Sequence of chain 1.A:
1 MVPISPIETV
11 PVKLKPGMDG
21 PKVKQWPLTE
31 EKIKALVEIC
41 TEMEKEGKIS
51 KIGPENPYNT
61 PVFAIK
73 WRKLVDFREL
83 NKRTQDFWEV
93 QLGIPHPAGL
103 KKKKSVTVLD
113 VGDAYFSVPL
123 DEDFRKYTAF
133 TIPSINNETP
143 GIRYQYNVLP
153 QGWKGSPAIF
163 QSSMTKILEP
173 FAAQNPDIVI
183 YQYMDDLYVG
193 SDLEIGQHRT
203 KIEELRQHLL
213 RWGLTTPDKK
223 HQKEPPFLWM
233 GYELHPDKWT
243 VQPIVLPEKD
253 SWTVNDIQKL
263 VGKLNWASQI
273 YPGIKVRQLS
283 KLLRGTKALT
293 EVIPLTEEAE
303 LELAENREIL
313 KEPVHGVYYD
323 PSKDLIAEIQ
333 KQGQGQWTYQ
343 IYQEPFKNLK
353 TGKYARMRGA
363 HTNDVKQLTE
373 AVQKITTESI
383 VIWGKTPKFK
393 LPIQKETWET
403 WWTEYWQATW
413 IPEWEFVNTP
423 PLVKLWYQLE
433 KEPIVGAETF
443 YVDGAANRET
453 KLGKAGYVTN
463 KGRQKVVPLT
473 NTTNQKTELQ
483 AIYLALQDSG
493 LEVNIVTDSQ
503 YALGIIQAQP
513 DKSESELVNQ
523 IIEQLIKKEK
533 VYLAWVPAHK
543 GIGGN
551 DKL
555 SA

Sequence of chain 1.B:
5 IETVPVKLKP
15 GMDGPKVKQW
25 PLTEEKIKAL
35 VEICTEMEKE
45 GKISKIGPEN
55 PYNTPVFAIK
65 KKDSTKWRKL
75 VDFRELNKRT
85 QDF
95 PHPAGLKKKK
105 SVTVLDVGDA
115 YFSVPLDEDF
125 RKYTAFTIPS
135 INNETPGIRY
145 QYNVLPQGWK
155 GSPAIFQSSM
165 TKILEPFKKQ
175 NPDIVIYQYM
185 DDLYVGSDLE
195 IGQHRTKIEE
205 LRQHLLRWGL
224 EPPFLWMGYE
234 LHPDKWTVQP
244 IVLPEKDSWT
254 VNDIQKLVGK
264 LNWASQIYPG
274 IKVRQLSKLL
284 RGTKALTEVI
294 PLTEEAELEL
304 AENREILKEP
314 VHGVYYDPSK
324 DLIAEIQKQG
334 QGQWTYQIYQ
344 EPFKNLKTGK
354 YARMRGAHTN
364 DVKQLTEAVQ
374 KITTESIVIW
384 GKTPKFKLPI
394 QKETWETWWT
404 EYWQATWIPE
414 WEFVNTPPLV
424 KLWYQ

Binding-site contacts:
Ligand atom C5 contacts residue THR167 of chain 1.A at 4.1 Å.
Ligand atom N1 contacts residue ALA174 of chain 1.A at 3.8 Å.
Ligand atom C4 contacts residue PRO140 of chain 1.B at 4.1 Å (hydrophobic).
Ligand atom N2 contacts residue THR139 of chain 1.B at 3.9 Å.
Ligand atom C5 contacts residue GLU171 of chain 1.A at 3.9 Å.
Ligand atom N1 contacts residue GLU171 of chain 1.A at 4.0 Å.
Ligand atom N2 contacts residue ALA174 of chain 1.A at 3.4 Å.
Ligand atom C3 contacts residue ALA174 of chain 1.A at 4.1 Å (hydrophobic).
Ligand atom C3 contacts residue ILE182 of chain 1.A at 4.1 Å (hydrophobic).
Ligand atom C5 contacts residue PRO140 of chain 1.B at 4.5 Å (hydrophobic).
Ligand atom I4 contacts residue PRO140 of chain 1.B at 4.1 Å.
Ligand atom C3 contacts residue THR139 of chain 1.B at 3.9 Å.
Ligand atom I4 contacts residue THR167 of chain 1.A at 4.0 Å.
Ligand atom C5 contacts residue LEU170 of chain 1.A at 4.5 Å (hydrophobic).
Ligand atom I4 contacts residue LEU170 of chain 1.A at 3.9 Å.

This small molecule binds to this protein.
Small molecule (SMILES): Ic1cn[nH]c1